Sequence of chain 1.A:
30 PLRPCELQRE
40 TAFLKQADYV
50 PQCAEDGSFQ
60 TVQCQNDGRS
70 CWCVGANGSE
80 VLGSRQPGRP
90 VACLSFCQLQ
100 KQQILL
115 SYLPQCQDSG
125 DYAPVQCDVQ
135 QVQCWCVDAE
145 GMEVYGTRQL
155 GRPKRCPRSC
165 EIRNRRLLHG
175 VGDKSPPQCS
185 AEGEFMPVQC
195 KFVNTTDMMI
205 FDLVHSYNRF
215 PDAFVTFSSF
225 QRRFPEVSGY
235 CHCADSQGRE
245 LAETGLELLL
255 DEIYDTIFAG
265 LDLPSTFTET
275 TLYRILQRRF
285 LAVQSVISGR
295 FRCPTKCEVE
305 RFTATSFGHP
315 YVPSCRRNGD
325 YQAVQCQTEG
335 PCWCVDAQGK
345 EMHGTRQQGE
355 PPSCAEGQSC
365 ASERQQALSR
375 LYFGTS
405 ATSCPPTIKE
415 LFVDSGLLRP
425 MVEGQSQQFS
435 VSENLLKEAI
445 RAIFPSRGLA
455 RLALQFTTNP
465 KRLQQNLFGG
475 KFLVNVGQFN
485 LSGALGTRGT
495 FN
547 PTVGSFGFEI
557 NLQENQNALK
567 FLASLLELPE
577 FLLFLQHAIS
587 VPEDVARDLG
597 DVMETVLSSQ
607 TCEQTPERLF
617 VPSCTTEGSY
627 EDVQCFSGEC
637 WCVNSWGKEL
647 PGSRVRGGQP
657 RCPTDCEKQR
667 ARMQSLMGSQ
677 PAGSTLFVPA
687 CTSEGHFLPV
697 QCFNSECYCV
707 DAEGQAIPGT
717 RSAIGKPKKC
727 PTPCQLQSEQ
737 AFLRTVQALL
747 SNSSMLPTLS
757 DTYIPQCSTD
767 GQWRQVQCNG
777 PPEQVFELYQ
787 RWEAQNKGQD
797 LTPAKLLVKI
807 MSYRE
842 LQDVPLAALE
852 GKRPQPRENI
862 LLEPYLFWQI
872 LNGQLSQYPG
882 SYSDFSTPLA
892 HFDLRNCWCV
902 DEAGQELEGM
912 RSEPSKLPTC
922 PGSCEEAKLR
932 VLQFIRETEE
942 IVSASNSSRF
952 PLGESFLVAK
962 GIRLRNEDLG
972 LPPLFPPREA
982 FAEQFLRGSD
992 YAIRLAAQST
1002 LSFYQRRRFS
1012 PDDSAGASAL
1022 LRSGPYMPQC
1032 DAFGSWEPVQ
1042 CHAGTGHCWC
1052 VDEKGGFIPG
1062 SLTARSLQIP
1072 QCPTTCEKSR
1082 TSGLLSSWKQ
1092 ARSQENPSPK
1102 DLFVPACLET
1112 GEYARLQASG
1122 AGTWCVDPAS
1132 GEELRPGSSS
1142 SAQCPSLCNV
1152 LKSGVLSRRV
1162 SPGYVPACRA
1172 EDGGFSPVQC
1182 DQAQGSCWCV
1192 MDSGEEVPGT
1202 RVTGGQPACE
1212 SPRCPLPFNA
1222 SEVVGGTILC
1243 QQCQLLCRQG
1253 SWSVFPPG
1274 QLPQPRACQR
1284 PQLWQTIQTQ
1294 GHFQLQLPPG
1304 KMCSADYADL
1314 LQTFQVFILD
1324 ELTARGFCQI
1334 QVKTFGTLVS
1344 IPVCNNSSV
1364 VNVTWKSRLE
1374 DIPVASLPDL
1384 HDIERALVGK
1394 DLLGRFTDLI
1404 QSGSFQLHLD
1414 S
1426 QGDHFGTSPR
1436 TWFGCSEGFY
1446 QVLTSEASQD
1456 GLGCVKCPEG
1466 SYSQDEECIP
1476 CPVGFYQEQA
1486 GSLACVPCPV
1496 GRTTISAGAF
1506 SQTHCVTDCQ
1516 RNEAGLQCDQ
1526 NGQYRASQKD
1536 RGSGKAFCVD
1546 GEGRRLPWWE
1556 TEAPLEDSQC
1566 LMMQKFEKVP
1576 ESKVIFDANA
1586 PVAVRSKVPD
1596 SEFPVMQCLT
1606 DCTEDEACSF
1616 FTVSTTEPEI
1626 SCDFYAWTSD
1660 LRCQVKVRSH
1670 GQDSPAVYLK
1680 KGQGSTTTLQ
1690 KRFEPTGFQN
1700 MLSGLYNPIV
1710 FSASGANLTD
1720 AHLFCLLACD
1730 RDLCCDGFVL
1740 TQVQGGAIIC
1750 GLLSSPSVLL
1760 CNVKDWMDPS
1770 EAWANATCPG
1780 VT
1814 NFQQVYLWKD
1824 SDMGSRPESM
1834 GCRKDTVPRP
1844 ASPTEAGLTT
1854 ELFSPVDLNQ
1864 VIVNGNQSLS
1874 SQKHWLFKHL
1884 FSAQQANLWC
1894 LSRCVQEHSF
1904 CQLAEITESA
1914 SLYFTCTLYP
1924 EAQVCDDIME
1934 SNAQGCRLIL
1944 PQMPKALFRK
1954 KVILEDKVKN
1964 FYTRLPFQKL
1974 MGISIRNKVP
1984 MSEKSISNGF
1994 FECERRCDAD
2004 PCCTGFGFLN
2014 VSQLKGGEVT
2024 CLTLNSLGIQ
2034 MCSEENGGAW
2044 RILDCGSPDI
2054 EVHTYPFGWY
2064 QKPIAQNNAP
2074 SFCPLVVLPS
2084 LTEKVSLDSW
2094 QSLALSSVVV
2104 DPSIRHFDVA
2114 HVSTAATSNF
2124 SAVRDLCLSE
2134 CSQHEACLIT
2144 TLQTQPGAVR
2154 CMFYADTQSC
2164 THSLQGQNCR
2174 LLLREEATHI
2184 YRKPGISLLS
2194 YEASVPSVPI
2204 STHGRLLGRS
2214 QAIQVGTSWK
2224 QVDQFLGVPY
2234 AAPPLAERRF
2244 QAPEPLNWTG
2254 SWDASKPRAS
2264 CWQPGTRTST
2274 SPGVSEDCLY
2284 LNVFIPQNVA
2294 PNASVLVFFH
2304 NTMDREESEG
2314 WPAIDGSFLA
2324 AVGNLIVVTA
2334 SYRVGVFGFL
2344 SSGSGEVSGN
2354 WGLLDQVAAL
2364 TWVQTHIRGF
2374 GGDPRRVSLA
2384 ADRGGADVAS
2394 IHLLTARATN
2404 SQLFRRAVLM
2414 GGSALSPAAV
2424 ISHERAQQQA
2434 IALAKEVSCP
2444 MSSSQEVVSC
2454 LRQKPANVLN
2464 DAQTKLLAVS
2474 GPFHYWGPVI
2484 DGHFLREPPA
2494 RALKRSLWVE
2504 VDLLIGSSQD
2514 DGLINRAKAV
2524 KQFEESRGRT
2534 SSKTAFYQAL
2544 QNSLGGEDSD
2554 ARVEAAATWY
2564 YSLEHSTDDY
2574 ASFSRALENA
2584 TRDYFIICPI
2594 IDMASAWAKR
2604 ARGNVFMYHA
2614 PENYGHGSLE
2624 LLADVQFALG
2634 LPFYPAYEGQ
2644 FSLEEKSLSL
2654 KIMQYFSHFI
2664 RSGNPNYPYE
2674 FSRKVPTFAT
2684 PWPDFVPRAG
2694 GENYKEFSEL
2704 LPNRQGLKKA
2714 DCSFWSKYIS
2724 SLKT

Binding-site contacts:
Ligand atom C5 contacts residue HIS1295 of chain 1.A at 3.8 Å.
Ligand atom O6 contacts residue GLY1431 of chain 1.A at 4.4 Å.
Ligand atom O6 contacts residue HIS1295 of chain 1.A at 3.1 Å (h-bond).
Ligand atom O7 contacts residue ASN1365 of chain 1.A at 4.1 Å.
Ligand atom C2 contacts residue ASN1365 of chain 1.A at 2.4 Å.
Ligand atom O5 contacts residue ASN1365 of chain 1.A at 2.4 Å (h-bond).
Ligand atom O6 contacts residue GLN1293 of chain 1.A at 3.8 Å.
Ligand atom C5 contacts residue ASN1365 of chain 1.A at 3.7 Å.
Ligand atom C1 contacts residue HIS1295 of chain 1.A at 4.4 Å.
Ligand atom C7 contacts residue ASN1365 of chain 1.A at 3.7 Å.
Ligand atom C1 contacts residue ASN1365 of chain 1.A at 1.4 Å.
Ligand atom C8 contacts residue VAL1352 of chain 1.A at 3.8 Å (hydrophobic).
Ligand atom C7 contacts residue VAL1352 of chain 1.A at 4.4 Å (hydrophobic).
Ligand atom C3 contacts residue ASN1365 of chain 1.A at 3.8 Å.
Ligand atom C4 contacts residue ASN1365 of chain 1.A at 4.2 Å.
Ligand atom O5 contacts residue HIS1295 of chain 1.A at 3.5 Å.
Ligand atom N2 contacts residue ASN1365 of chain 1.A at 2.9 Å (h-bond).
Ligand atom C6 contacts residue HIS1295 of chain 1.A at 3.4 Å.

The protein below binds the small molecule below.
Small molecule (SMILES): CC(=O)N[C@@H]1[C@@H](O)[C@H](O)[C@@H](CO)O[C@H]1O